Binding-site contacts:
Ligand atom O2 contacts residue ASP384 of chain 1.B at 4.1 Å.
Ligand atom O2 contacts residue HIS381 of chain 1.B at 4.3 Å.
Ligand atom C2 contacts residue HIS393 of chain 1.B at 4.2 Å.
Ligand atom C4 contacts residue HIS381 of chain 1.B at 3.5 Å.
Ligand atom O2 contacts residue THR383 of chain 1.B at 3.9 Å.
Ligand atom O4 contacts residue HIS381 of chain 1.B at 4.3 Å.
Ligand atom O4 contacts residue PE41 of chain 1.J at 4.0 Å.
Ligand atom C4 contacts residue PE41 of chain 1.J at 3.5 Å.
Ligand atom O2 contacts residue TYR382 of chain 1.B at 4.3 Å.
Ligand atom O4 contacts residue THR528 of chain 1.B at 3.9 Å.
Ligand atom C3 contacts residue HIS393 of chain 1.B at 4.1 Å.
Ligand atom C2 contacts residue ASP384 of chain 1.B at 3.9 Å.
Ligand atom C3 contacts residue HIS381 of chain 1.B at 4.2 Å.
Ligand atom C3 contacts residue TYR382 of chain 1.B at 4.3 Å (hydrophobic).
Ligand atom O2 contacts residue HIS393 of chain 1.B at 4.1 Å.

The protein below binds the small molecule below.
Small molecule (SMILES): O=CCOCCO

Sequence of chain 1.B:
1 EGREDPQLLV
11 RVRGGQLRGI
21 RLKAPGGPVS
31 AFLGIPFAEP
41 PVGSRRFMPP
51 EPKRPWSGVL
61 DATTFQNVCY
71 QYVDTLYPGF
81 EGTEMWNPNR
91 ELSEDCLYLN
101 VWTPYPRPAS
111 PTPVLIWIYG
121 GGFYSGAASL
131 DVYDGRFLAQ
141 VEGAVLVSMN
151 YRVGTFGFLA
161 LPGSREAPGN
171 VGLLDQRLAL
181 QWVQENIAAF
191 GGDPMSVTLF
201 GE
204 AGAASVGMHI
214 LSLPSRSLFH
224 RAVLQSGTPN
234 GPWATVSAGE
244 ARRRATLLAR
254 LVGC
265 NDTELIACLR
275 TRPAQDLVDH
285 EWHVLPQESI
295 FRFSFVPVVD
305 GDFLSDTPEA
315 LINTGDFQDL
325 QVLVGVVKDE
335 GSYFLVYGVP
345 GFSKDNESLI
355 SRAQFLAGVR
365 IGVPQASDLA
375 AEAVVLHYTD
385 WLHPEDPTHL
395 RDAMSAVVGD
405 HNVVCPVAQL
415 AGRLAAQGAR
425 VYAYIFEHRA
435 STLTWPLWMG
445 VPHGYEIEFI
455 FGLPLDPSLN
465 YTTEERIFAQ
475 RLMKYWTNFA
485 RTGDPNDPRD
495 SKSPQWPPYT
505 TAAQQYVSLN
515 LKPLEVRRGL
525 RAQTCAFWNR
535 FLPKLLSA